Sequence of chain 1.B:
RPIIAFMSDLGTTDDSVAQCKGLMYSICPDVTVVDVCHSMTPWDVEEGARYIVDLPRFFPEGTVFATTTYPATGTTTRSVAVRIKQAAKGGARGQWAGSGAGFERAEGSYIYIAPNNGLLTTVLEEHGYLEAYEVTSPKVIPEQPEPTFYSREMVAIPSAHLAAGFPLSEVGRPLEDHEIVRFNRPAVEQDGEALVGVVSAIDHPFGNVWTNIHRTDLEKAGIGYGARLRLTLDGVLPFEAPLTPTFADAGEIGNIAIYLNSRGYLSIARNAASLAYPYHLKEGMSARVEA

Binding-site contacts:
Ligand atom CE contacts residue ASP210 of chain 1.B at 3.2 Å.
Ligand atom SD contacts residue 3D11 of chain 1.E at 3.3 Å.
Ligand atom CA contacts residue TRP217 of chain 1.B at 4.0 Å (hydrophobic).
Ligand atom OXT contacts residue SER23 of chain 1.A at 3.4 Å (h-bond).
Ligand atom OXT contacts residue SER269 of chain 1.B at 3.7 Å.
Ligand atom SD contacts residue THR155 of chain 1.A at 3.6 Å (h-bond).
Ligand atom CB contacts residue PHE156 of chain 1.A at 4.0 Å (hydrophobic).
Ligand atom CG contacts residue SER23 of chain 1.A at 4.4 Å.
Ligand atom CE contacts residue PHE254 of chain 1.B at 4.0 Å (hydrophobic).
Ligand atom CA contacts residue ASP210 of chain 1.B at 3.4 Å.
Ligand atom C contacts residue SER269 of chain 1.B at 3.4 Å.
Ligand atom C contacts residue ASP210 of chain 1.B at 4.1 Å.
Ligand atom O contacts residue TRP217 of chain 1.B at 3.7 Å.
Ligand atom N contacts residue ASP210 of chain 1.B at 2.7 Å (salt-bridge).
Ligand atom OXT contacts residue ASP210 of chain 1.B at 4.1 Å.
Ligand atom C contacts residue SER23 of chain 1.A at 3.6 Å.
Ligand atom CG contacts residue LEU17 of chain 1.A at 3.8 Å (hydrophobic).
Ligand atom CG contacts residue PHE156 of chain 1.A at 4.4 Å (hydrophobic).
Ligand atom CG contacts residue 3D11 of chain 1.E at 3.8 Å.
Ligand atom OXT contacts residue TRP217 of chain 1.B at 2.9 Å.
Ligand atom CG contacts residue PHE213 of chain 1.B at 3.6 Å (hydrophobic).
Ligand atom C contacts residue ASP21 of chain 1.A at 4.4 Å.
Ligand atom SD contacts residue PHE213 of chain 1.B at 4.0 Å.
Ligand atom N contacts residue TRP217 of chain 1.B at 4.4 Å.
Ligand atom CE contacts residue 3D11 of chain 1.E at 4.0 Å.
Ligand atom CB contacts residue SER23 of chain 1.A at 3.3 Å.
Ligand atom CA contacts residue ASP21 of chain 1.A at 4.4 Å.
Ligand atom CE contacts residue ASN215 of chain 1.B at 3.9 Å.
Ligand atom N contacts residue SER23 of chain 1.A at 2.8 Å (h-bond).
Ligand atom CB contacts residue LEU17 of chain 1.A at 4.4 Å (hydrophobic).
Ligand atom OXT contacts residue ARG270 of chain 1.B at 3.0 Å (salt-bridge).
Ligand atom O contacts residue ARG270 of chain 1.B at 4.2 Å.
Ligand atom N contacts residue HIS211 of chain 1.B at 4.4 Å.
Ligand atom O contacts residue PHE156 of chain 1.A at 4.3 Å.
Ligand atom O contacts residue SER269 of chain 1.B at 2.4 Å (h-bond).
Ligand atom C contacts residue TRP217 of chain 1.B at 3.4 Å (hydrophobic).
Ligand atom CA contacts residue SER23 of chain 1.A at 3.3 Å.
Ligand atom C contacts residue ARG270 of chain 1.B at 4.1 Å.
Ligand atom OXT contacts residue ASP21 of chain 1.A at 3.5 Å (salt-bridge).
Ligand atom N contacts residue ASP21 of chain 1.A at 3.3 Å (salt-bridge).

Sequence of chain 1.A:
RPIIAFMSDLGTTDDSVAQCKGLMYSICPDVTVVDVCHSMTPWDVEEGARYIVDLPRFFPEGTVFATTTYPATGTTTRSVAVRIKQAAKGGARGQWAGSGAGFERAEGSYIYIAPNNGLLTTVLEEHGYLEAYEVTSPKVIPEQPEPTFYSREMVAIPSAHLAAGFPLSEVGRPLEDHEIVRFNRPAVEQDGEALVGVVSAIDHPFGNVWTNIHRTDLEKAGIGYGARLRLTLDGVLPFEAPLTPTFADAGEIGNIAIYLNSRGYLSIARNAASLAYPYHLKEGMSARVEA

A small-molecule ligand and the protein it binds are described below.
Small molecule (SMILES): CSCC[C@H](N)C(=O)O